Sequence of chain 1.A:
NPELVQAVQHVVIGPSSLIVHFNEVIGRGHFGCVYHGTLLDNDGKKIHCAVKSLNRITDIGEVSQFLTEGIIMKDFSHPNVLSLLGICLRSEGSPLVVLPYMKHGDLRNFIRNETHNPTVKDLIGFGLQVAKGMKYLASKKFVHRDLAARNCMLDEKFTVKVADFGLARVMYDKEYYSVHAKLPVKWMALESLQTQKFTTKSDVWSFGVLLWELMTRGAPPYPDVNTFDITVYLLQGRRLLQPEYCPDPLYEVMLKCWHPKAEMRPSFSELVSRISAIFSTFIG

Binding-site contacts:
Ligand atom O contacts residue ASP185 of chain 1.A at 3.7 Å.
Ligand atom N contacts residue LEU120 of chain 1.A at 3.7 Å.
Ligand atom C14 contacts residue ARG190 of chain 1.A at 3.5 Å.
Ligand atom C17 contacts residue VAL183 of chain 1.A at 3.4 Å (hydrophobic).
Ligand atom C5 contacts residue ASP185 of chain 1.A at 3.5 Å.
Ligand atom C6 contacts residue MET94 of chain 1.A at 3.2 Å (hydrophobic).
Ligand atom C11 contacts residue LEU75 of chain 1.A at 3.5 Å (hydrophobic).
Ligand atom F contacts residue LEU105 of chain 1.A at 3.4 Å.
Ligand atom C7 contacts residue MET94 of chain 1.A at 3.1 Å (hydrophobic).
Ligand atom C2 contacts residue MET94 of chain 1.A at 3.6 Å (hydrophobic).
Ligand atom C6 contacts residue VAL118 of chain 1.A at 3.8 Å (hydrophobic).
Ligand atom C9 contacts residue MET94 of chain 1.A at 3.7 Å (hydrophobic).
Ligand atom C13 contacts residue LEU75 of chain 1.A at 3.8 Å (hydrophobic).
Ligand atom C10 contacts residue MET94 of chain 1.A at 3.8 Å (hydrophobic).
Ligand atom O contacts residue LYS73 of chain 1.A at 2.9 Å (salt-bridge).
Ligand atom C9 contacts residue PHE87 of chain 1.A at 3.6 Å (hydrophobic).
Ligand atom F contacts residue ILE108 of chain 1.A at 3.1 Å.
Ligand atom C contacts residue LEU103 of chain 1.A at 3.4 Å (hydrophobic).
Ligand atom C12 contacts residue MET94 of chain 1.A at 3.5 Å (hydrophobic).
Ligand atom C3 contacts residue VAL118 of chain 1.A at 3.7 Å (hydrophobic).
Ligand atom C7 contacts residue VAL118 of chain 1.A at 3.6 Å (hydrophobic).
Ligand atom O1 contacts residue ALA184 of chain 1.A at 3.6 Å.
Ligand atom F contacts residue GLY91 of chain 1.A at 3.2 Å.
Ligand atom C9 contacts residue GLU90 of chain 1.A at 3.7 Å.
Ligand atom C14 contacts residue PHE87 of chain 1.A at 3.6 Å (hydrophobic).
Ligand atom O1 contacts residue ASP185 of chain 1.A at 2.8 Å (salt-bridge).
Ligand atom C8 contacts residue MET94 of chain 1.A at 3.4 Å (hydrophobic).
Ligand atom N2 contacts residue ALA189 of chain 1.A at 3.6 Å.
Ligand atom N2 contacts residue LEU75 of chain 1.A at 3.6 Å.
Ligand atom C16 contacts residue VAL183 of chain 1.A at 3.5 Å (hydrophobic).
Ligand atom C11 contacts residue ARG190 of chain 1.A at 3.7 Å.
Ligand atom C4 contacts residue LYS73 of chain 1.A at 3.8 Å.
Ligand atom N1 contacts residue ASP185 of chain 1.A at 2.8 Å (salt-bridge).
Ligand atom C20 contacts residue MET94 of chain 1.A at 3.7 Å (hydrophobic).
Ligand atom C10 contacts residue LEU75 of chain 1.A at 3.7 Å (hydrophobic).
Ligand atom C13 contacts residue ARG190 of chain 1.A at 3.6 Å.
Ligand atom C1 contacts residue LEU103 of chain 1.A at 3.8 Å (hydrophobic).
Ligand atom C4 contacts residue ASP185 of chain 1.A at 3.6 Å.
Ligand atom N2 contacts residue ARG190 of chain 1.A at 2.9 Å (salt-bridge).
Ligand atom C16 contacts residue LEU103 of chain 1.A at 3.3 Å (hydrophobic).

This small molecule binds to this protein.
Small molecule (SMILES): C#Cc1n[nH]c2c(-c3cn([C@@H](C)c4ccccc4)c(=O)[nH]c3=O)cc(F)cc12